Sequence of chain 31.C:
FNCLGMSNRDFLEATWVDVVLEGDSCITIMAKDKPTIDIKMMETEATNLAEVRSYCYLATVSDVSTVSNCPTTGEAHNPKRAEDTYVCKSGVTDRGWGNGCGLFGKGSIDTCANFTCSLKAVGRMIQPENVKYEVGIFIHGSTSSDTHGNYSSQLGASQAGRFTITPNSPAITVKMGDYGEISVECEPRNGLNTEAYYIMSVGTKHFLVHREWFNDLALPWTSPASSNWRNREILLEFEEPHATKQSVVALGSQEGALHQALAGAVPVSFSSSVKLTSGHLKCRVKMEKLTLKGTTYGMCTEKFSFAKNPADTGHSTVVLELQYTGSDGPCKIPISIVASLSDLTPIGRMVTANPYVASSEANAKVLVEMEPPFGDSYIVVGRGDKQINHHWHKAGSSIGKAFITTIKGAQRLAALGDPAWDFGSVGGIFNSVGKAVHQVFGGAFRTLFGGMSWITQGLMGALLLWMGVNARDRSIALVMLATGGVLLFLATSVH

The protein below binds the small molecule below.
Small molecule (SMILES): CC(=O)N[C@@H]1[C@@H](O)[C@H](O)[C@@H](CO)O[C@H]1O

Binding-site contacts:
Ligand atom C2 contacts residue ASN118 of chain 31.C at 2.4 Å.
Ligand atom C1 contacts residue ASN118 of chain 31.C at 1.4 Å.
Ligand atom C7 contacts residue TYR90 of chain 31.C at 3.8 Å (hydrophobic).
Ligand atom O7 contacts residue ASN118 of chain 31.C at 4.5 Å.
Ligand atom O7 contacts residue TYR90 of chain 31.C at 3.7 Å.
Ligand atom O5 contacts residue THR89 of chain 31.C at 3.8 Å.
Ligand atom O5 contacts residue THR120 of chain 31.C at 3.4 Å (h-bond).
Ligand atom N2 contacts residue TYR90 of chain 31.C at 4.5 Å.
Ligand atom C6 contacts residue THR89 of chain 31.C at 4.2 Å.
Ligand atom C2 contacts residue SER66 of chain 31.C at 4.4 Å.
Ligand atom C6 contacts residue PHE119 of chain 31.C at 4.1 Å (hydrophobic).
Ligand atom C5 contacts residue ASN118 of chain 31.C at 3.7 Å.
Ligand atom O6 contacts residue ASN118 of chain 31.C at 4.1 Å.
Ligand atom C4 contacts residue ASN118 of chain 31.C at 4.2 Å.
Ligand atom C5 contacts residue THR89 of chain 31.C at 4.1 Å.
Ligand atom C3 contacts residue ASN118 of chain 31.C at 3.8 Å.
Ligand atom O6 contacts residue THR89 of chain 31.C at 3.5 Å.
Ligand atom O5 contacts residue PHE119 of chain 31.C at 4.2 Å.
Ligand atom O6 contacts residue PHE119 of chain 31.C at 2.8 Å (h-bond).
Ligand atom C7 contacts residue ASN118 of chain 31.C at 3.6 Å.
Ligand atom C8 contacts residue ASN118 of chain 31.C at 3.9 Å.
Ligand atom N2 contacts residue ASN118 of chain 31.C at 2.9 Å (h-bond).
Ligand atom C8 contacts residue TYR90 of chain 31.C at 3.9 Å (hydrophobic).
Ligand atom O5 contacts residue ASN118 of chain 31.C at 2.4 Å (h-bond).
Ligand atom C1 contacts residue SER66 of chain 31.C at 4.2 Å.
Ligand atom O6 contacts residue THR120 of chain 31.C at 3.1 Å (h-bond).
Ligand atom C6 contacts residue THR120 of chain 31.C at 3.4 Å.
Ligand atom C5 contacts residue THR120 of chain 31.C at 4.0 Å.
Ligand atom C1 contacts residue THR89 of chain 31.C at 3.9 Å.